Binding-site contacts:
Ligand atom N6 contacts residue LEU188 of chain 1.B at 3.4 Å.
Ligand atom PG contacts residue ASN186 of chain 1.B at 4.0 Å.
Ligand atom C5 contacts residue LEU188 of chain 1.B at 4.0 Å (hydrophobic).
Ligand atom N3B contacts residue LYS183 of chain 1.B at 2.9 Å (salt-bridge).
Ligand atom O3G contacts residue ASP199 of chain 1.B at 3.4 Å (salt-bridge).
Ligand atom O1A contacts residue LYS88 of chain 1.B at 4.0 Å.
Ligand atom O4' contacts residue VAL73 of chain 1.B at 3.0 Å.
Ligand atom O2A contacts residue LYS88 of chain 1.B at 3.3 Å (salt-bridge).
Ligand atom O2A contacts residue U9F1 of chain 1.E at 3.5 Å.
Ligand atom N6 contacts residue ALA86 of chain 1.B at 3.8 Å.
Ligand atom N1 contacts residue MET137 of chain 1.B at 3.7 Å.
Ligand atom O1G contacts residue ASP181 of chain 1.B at 3.1 Å (salt-bridge).
Ligand atom N6 contacts residue GLU135 of chain 1.B at 3.5 Å (salt-bridge).
Ligand atom O3G contacts residue U9F1 of chain 1.E at 3.8 Å.
Ligand atom O3G contacts residue ASN186 of chain 1.B at 2.6 Å (h-bond).
Ligand atom O1B contacts residue SER185 of chain 1.B at 3.0 Å.
Ligand atom O1A contacts residue ASP199 of chain 1.B at 2.8 Å (salt-bridge).
Ligand atom O2A contacts residue VAL73 of chain 1.B at 4.0 Å.
Ligand atom O2B contacts residue LYS213 of chain 1.A at 3.4 Å (salt-bridge).
Ligand atom O2' contacts residue GLN144 of chain 1.B at 3.0 Å (h-bond).
Ligand atom N3 contacts residue LEU65 of chain 1.B at 3.8 Å.
Ligand atom C6 contacts residue LEU188 of chain 1.B at 3.6 Å (hydrophobic).
Ligand atom O3' contacts residue GLN144 of chain 1.B at 3.8 Å.
Ligand atom O1A contacts residue ASN186 of chain 1.B at 2.8 Å (h-bond).
Ligand atom C2 contacts residue MET137 of chain 1.B at 3.6 Å (hydrophobic).
Ligand atom C8 contacts residue VAL73 of chain 1.B at 4.0 Å (hydrophobic).
Ligand atom O2G contacts residue U9F1 of chain 1.E at 3.1 Å.
Ligand atom C2 contacts residue LEU65 of chain 1.B at 3.8 Å (hydrophobic).
Ligand atom O4' contacts residue LEU65 of chain 1.B at 3.8 Å.
Ligand atom O1B contacts residue ASN186 of chain 1.B at 4.0 Å.
Ligand atom N3B contacts residue SER185 of chain 1.B at 3.6 Å.
Ligand atom O1G contacts residue LYS183 of chain 1.B at 2.8 Å (salt-bridge).
Ligand atom PG contacts residue U9F1 of chain 1.E at 4.0 Å.
Ligand atom O1G contacts residue ASN186 of chain 1.B at 3.9 Å.
Ligand atom O2' contacts residue SER141 of chain 1.B at 3.1 Å.
Ligand atom N6 contacts residue MET134 of chain 1.B at 3.2 Å (h-bond).
Ligand atom N9 contacts residue VAL73 of chain 1.B at 3.9 Å.
Ligand atom PG contacts residue LYS183 of chain 1.B at 3.3 Å.
Ligand atom O1G contacts residue U9F1 of chain 1.E at 3.9 Å.
Ligand atom C1' contacts residue VAL73 of chain 1.B at 4.0 Å (hydrophobic).

The small molecule below binds the protein below.
Small molecule (SMILES): Nc1ncnc2c1ncn2[C@@H]1O[C@H](CO[P](=O)(O)O[P](=O)(O)NP(=O)(O)O)[C@@H](O)[C@H]1O

Sequence of chain 1.B:
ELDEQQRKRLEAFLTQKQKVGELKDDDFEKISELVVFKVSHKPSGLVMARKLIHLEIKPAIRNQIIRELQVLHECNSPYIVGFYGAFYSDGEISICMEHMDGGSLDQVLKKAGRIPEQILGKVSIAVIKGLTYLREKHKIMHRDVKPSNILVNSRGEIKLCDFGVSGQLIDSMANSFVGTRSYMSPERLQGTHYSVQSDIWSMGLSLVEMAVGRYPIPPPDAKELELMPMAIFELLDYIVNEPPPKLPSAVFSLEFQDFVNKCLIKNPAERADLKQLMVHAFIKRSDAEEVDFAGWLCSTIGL

Sequence of chain 1.A:
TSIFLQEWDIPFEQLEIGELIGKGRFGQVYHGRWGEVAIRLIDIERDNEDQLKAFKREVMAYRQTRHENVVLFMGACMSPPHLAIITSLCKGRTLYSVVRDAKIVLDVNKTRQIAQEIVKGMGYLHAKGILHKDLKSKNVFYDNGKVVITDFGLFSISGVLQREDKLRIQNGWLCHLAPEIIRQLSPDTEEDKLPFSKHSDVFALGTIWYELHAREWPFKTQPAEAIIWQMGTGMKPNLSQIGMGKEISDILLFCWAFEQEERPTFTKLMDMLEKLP